Binding-site contacts:
Ligand atom OAP contacts residue LEU124 of chain 1.B at 3.8 Å.
Ligand atom C8 contacts residue THR89 of chain 1.B at 3.3 Å.
Ligand atom C4 contacts residue TYR107 of chain 1.B at 3.4 Å (hydrophobic).
Ligand atom C19 contacts residue ALA141 of chain 1.B at 3.9 Å (hydrophobic).
Ligand atom C10 contacts residue THR89 of chain 1.B at 3.1 Å.
Ligand atom C14 contacts residue ARG75 of chain 1.B at 3.9 Å.
Ligand atom C10 contacts residue TYR78 of chain 1.B at 3.8 Å (hydrophobic).
Ligand atom O6 contacts residue TYR70 of chain 1.B at 3.5 Å.
Ligand atom C2 contacts residue LEU124 of chain 1.B at 3.9 Å (hydrophobic).
Ligand atom OAP contacts residue PHE115 of chain 1.B at 3.8 Å.
Ligand atom O9 contacts residue TYR70 of chain 1.B at 3.1 Å (h-bond).
Ligand atom C1 contacts residue TRP102 of chain 1.B at 3.6 Å (hydrophobic).
Ligand atom O12 contacts residue TYR78 of chain 1.B at 3.5 Å (h-bond).
Ligand atom C13 contacts residue TYR78 of chain 1.B at 3.8 Å (hydrophobic).
Ligand atom C5 contacts residue TYR107 of chain 1.B at 3.7 Å (hydrophobic).
Ligand atom C17 contacts residue TYR61 of chain 1.B at 3.8 Å (hydrophobic).
Ligand atom C5 contacts residue TRP102 of chain 1.B at 3.3 Å (hydrophobic).
Ligand atom C10 contacts residue ASP87 of chain 1.B at 3.2 Å.
Ligand atom O6 contacts residue TRP74 of chain 1.B at 2.9 Å (h-bond).
Ligand atom C4 contacts residue PHE115 of chain 1.B at 3.8 Å (hydrophobic).
Ligand atom C4 contacts residue ALA119 of chain 1.B at 3.9 Å (hydrophobic).
Ligand atom C20 contacts residue TYR61 of chain 1.B at 3.8 Å (hydrophobic).
Ligand atom C11 contacts residue ASP87 of chain 1.B at 3.9 Å.
Ligand atom C14 contacts residue TYR78 of chain 1.B at 3.7 Å (hydrophobic).
Ligand atom C8 contacts residue SER143 of chain 1.B at 3.5 Å.
Ligand atom O6 contacts residue LEU124 of chain 1.B at 3.5 Å.
Ligand atom O12 contacts residue LEU50 of chain 1.B at 3.5 Å.
Ligand atom C11 contacts residue TYR78 of chain 1.B at 3.5 Å (hydrophobic).
Ligand atom C13 contacts residue LEU50 of chain 1.B at 3.9 Å (hydrophobic).
Ligand atom N7 contacts residue THR89 of chain 1.B at 3.4 Å (h-bond).
Ligand atom C10 contacts residue SER143 of chain 1.B at 3.9 Å.
Ligand atom C16 contacts residue ILE66 of chain 1.B at 3.7 Å (hydrophobic).
Ligand atom C21 contacts residue GLY140 of chain 1.B at 3.8 Å.
Ligand atom OAP contacts residue ALA119 of chain 1.B at 3.5 Å.
Ligand atom C20 contacts residue VAL90 of chain 1.B at 3.8 Å (hydrophobic).
Ligand atom C14 contacts residue LEU50 of chain 1.B at 3.9 Å (hydrophobic).
Ligand atom C8 contacts residue ASP87 of chain 1.B at 3.4 Å.
Ligand atom C21 contacts residue CYS93 of chain 1.B at 3.9 Å (hydrophobic).
Ligand atom N7 contacts residue ASP87 of chain 1.B at 2.8 Å (salt-bridge).
Ligand atom O9 contacts residue SER143 of chain 1.B at 2.7 Å (h-bond).

A small-molecule ligand and the protein it binds are described below.
Small molecule (SMILES): CCCCCCCCCC(=O)CC(=O)N[C@H]1CCOC1=O

Sequence of chain 1.B:
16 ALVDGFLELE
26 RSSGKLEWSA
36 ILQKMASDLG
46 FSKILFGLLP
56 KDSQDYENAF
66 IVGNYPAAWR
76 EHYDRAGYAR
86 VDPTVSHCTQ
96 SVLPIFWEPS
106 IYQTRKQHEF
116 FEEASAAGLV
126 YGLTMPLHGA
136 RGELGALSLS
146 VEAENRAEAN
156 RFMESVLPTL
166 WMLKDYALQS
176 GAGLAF